Sequence of chain 1.A:
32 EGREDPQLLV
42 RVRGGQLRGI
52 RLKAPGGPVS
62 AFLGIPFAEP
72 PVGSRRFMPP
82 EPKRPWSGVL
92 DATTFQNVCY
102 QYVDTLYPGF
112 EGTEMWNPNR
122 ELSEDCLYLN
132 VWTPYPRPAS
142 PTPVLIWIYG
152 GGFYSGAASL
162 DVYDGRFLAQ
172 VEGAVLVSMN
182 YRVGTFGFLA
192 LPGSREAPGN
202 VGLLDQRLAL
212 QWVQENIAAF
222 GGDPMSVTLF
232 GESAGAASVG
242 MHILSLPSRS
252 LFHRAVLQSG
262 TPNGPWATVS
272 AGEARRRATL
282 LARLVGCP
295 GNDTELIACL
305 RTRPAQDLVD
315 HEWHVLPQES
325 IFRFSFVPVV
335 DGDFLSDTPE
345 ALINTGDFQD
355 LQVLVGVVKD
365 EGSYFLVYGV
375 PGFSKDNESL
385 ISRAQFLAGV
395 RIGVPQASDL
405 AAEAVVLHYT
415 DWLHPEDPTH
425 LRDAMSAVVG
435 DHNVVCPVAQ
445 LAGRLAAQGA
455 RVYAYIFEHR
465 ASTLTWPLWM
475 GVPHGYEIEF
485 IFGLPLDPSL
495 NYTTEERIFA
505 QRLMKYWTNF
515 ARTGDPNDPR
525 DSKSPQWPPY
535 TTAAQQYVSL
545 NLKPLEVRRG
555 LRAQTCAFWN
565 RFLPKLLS

A small-molecule ligand and the protein it binds are described below.
Small molecule (SMILES): Nc1ccc2c(c1)c(-c1ccccc1)[n+](CCCCCCc1cnnn1CCNc1c3c(nc4ccccc14)CCCC3)c1cc(N)ccc21

Binding-site contacts:
Ligand atom C31 contacts residue TRP117 of chain 1.A at 3.4 Å (hydrophobic).
Ligand atom N7 contacts residue TRP117 of chain 1.A at 3.6 Å.
Ligand atom C6 contacts residue TRP317 of chain 1.A at 3.4 Å (hydrophobic).
Ligand atom C14 contacts residue TYR372 of chain 1.A at 3.6 Å (hydrophobic).
Ligand atom C33 contacts residue TRP117 of chain 1.A at 3.5 Å (hydrophobic).
Ligand atom C21 contacts residue TRP317 of chain 1.A at 3.7 Å (hydrophobic).
Ligand atom C36 contacts residue TRP470 of chain 1.A at 3.6 Å (hydrophobic).
Ligand atom C42 contacts residue GLU233 of chain 1.A at 3.0 Å.
Ligand atom C36 contacts residue TYR368 of chain 1.A at 3.1 Å (hydrophobic).
Ligand atom C25 contacts residue TYR368 of chain 1.A at 3.5 Å (hydrophobic).
Ligand atom C19 contacts residue TRP317 of chain 1.A at 3.6 Å (hydrophobic).
Ligand atom C15 contacts residue TYR372 of chain 1.A at 3.6 Å (hydrophobic).
Ligand atom N8 contacts residue HIS478 of chain 1.A at 2.9 Å (h-bond).
Ligand atom C41 contacts residue GLY152 of chain 1.A at 3.5 Å.
Ligand atom C34 contacts residue HIS478 of chain 1.A at 3.2 Å.
Ligand atom N4 contacts residue TYR155 of chain 1.A at 3.5 Å (h-bond).
Ligand atom C28 contacts residue TYR155 of chain 1.A at 3.1 Å (hydrophobic).
Ligand atom N6 contacts residue GLY153 of chain 1.A at 3.7 Å.
Ligand atom C8 contacts residue TRP317 of chain 1.A at 3.7 Å (hydrophobic).
Ligand atom C26 contacts residue TYR155 of chain 1.A at 3.7 Å (hydrophobic).
Ligand atom N5 contacts residue GLY152 of chain 1.A at 3.5 Å.
Ligand atom N2 contacts residue TYR155 of chain 1.A at 3.4 Å.
Ligand atom C35 contacts residue TYR368 of chain 1.A at 3.5 Å (hydrophobic).
Ligand atom C32 contacts residue TYR368 of chain 1.A at 3.3 Å (hydrophobic).
Ligand atom C34 contacts residue TRP117 of chain 1.A at 3.7 Å (hydrophobic).
Ligand atom C41 contacts residue GLY151 of chain 1.A at 3.5 Å.
Ligand atom C6 contacts residue TYR103 of chain 1.A at 3.8 Å (hydrophobic).
Ligand atom C23 contacts residue TYR155 of chain 1.A at 3.6 Å (hydrophobic).
Ligand atom C38 contacts residue GLU233 of chain 1.A at 3.5 Å.
Ligand atom C7 contacts residue TRP317 of chain 1.A at 3.5 Å (hydrophobic).
Ligand atom C17 contacts residue TRP317 of chain 1.A at 3.4 Å (hydrophobic).
Ligand atom C33 contacts residue HIS478 of chain 1.A at 3.5 Å.
Ligand atom C34 contacts residue TYR368 of chain 1.A at 3.7 Å (hydrophobic).
Ligand atom N8 contacts residue TRP117 of chain 1.A at 3.7 Å.
Ligand atom C32 contacts residue TRP117 of chain 1.A at 3.3 Å (hydrophobic).
Ligand atom C29 contacts residue TYR368 of chain 1.A at 3.8 Å (hydrophobic).
Ligand atom C5 contacts residue TYR103 of chain 1.A at 3.8 Å (hydrophobic).
Ligand atom C23 contacts residue TYR372 of chain 1.A at 3.7 Å (hydrophobic).
Ligand atom C3 contacts residue TYR103 of chain 1.A at 3.6 Å (hydrophobic).
Ligand atom C30 contacts residue TRP117 of chain 1.A at 3.5 Å (hydrophobic).